Sequence of chain 1.E:
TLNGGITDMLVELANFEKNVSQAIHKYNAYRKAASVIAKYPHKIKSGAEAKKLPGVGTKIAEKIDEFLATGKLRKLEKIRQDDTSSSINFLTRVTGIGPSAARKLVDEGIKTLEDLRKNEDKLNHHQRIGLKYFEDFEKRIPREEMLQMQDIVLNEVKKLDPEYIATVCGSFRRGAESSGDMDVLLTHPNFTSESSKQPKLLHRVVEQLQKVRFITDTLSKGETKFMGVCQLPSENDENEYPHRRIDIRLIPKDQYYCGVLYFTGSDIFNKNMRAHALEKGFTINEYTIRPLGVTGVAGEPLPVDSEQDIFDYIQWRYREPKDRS

This small molecule binds to this protein.
Small molecule (SMILES): Cc1cn([C@H]2C[C@H](O[P](=O)(O)OC[C@H]3O[C@@H](n4ccc(N)nc4=O)C[C@@H]3O[P](=O)(O)OC[C@H]3O[C@@H](n4cnc5c(=O)nc(N)[nH]c54)C[C@@H]3O)[C@@H](CO[P](=O)(O)O[C@H]3C[C@H](n4cnc5c(=O)nc(N)[nH]c54)O[C@@H]3CO[P](=O)(O)O[C@H]3C[C@H](n4ccc(N)nc4=O)O[C@@H]3CO[P](=O)(O)O[C@H]3C[C@H](n4cnc5c(=O)nc(N)[nH]c54)O[C@@H]3CO[P](=O)(O)O[C@H]3C[C@H](n4cnc5c(=O)nc(N)[nH]c54)O[C@@H]3CO[P](=O)(O)O[C@H]3C[C@H](n4cnc5c(N)ncnc54)O[C@@H]3COP(=O)=O)O2)c(=O)[nH]c1=O

Binding-site contacts:
Ligand atom O6 contacts residue DC7 of chain 1.B at 2.9 Å (h-bond).
Ligand atom N2 contacts residue DC4 of chain 1.B at 3.0 Å (h-bond).
Ligand atom N3 contacts residue DG2 of chain 1.B at 3.0 Å (h-bond).
Ligand atom N1 contacts residue DC1 of chain 1.B at 3.2 Å (h-bond).
Ligand atom C6 contacts residue DC6 of chain 1.B at 3.4 Å.
Ligand atom C2 contacts residue TTE1 of chain 1.H at 3.4 Å.
Ligand atom O4' contacts residue ARG283 of chain 1.E at 2.9 Å (salt-bridge).
Ligand atom N3 contacts residue ARG283 of chain 1.E at 3.2 Å.
Ligand atom OP1 contacts residue TYR296 of chain 1.E at 3.2 Å (h-bond).
Ligand atom O3' contacts residue THR233 of chain 1.E at 3.4 Å (h-bond).
Ligand atom C5' contacts residue ILE293 of chain 1.E at 3.3 Å (hydrophobic).
Ligand atom N1 contacts residue TTE1 of chain 1.H at 3.0 Å (h-bond).
Ligand atom N4 contacts residue DC1 of chain 1.B at 3.2 Å (h-bond).
Ligand atom N1 contacts residue DC4 of chain 1.B at 2.9 Å (h-bond).
Ligand atom O6 contacts residue DC6 of chain 1.B at 2.9 Å (h-bond).
Ligand atom OP1 contacts residue GLY231 of chain 1.E at 3.2 Å.
Ligand atom O6 contacts residue DA3 of chain 1.B at 3.0 Å (h-bond).
Ligand atom N4 contacts residue DG5 of chain 1.B at 2.8 Å (h-bond).
Ligand atom OP1 contacts residue LYS234 of chain 1.E at 3.0 Å (salt-bridge).
Ligand atom O2 contacts residue DG5 of chain 1.B at 3.2 Å (h-bond).
Ligand atom N4 contacts residue DG2 of chain 1.B at 3.1 Å (h-bond).
Ligand atom OP1 contacts residue THR292 of chain 1.E at 3.0 Å.
Ligand atom C4' contacts residue GLU295 of chain 1.E at 3.4 Å.
Ligand atom N3 contacts residue DA3 of chain 1.B at 3.1 Å (h-bond).
Ligand atom C4' contacts residue ARG283 of chain 1.E at 3.2 Å.
Ligand atom OP1 contacts residue LYS230 of chain 1.E at 3.0 Å (salt-bridge).
Ligand atom O2 contacts residue LYS234 of chain 1.E at 2.9 Å (salt-bridge).
Ligand atom OP1 contacts residue GLU232 of chain 1.E at 3.4 Å (salt-bridge).
Ligand atom N2 contacts residue DG2 of chain 1.B at 3.4 Å.
Ligand atom N2 contacts residue DC1 of chain 1.B at 2.8 Å (h-bond).
Ligand atom O2 contacts residue DG2 of chain 1.B at 2.9 Å (h-bond).
Ligand atom N3 contacts residue DG5 of chain 1.B at 3.0 Å (h-bond).
Ligand atom N2 contacts residue DC7 of chain 1.B at 2.8 Å (h-bond).
Ligand atom O4 contacts residue DG2 of chain 1.B at 3.0 Å (h-bond).
Ligand atom O6 contacts residue DC4 of chain 1.B at 2.8 Å (h-bond).
Ligand atom N1 contacts residue DC7 of chain 1.B at 2.8 Å (h-bond).
Ligand atom N2 contacts residue DC6 of chain 1.B at 3.2 Å (h-bond).
Ligand atom C5' contacts residue ASN294 of chain 1.E at 2.9 Å.
Ligand atom N1 contacts residue DC6 of chain 1.B at 3.0 Å (h-bond).
Ligand atom O6 contacts residue DG5 of chain 1.B at 3.4 Å (h-bond).